This small molecule binds to this protein.
Small molecule (SMILES): CCOC(=O)CC[C@H](C[C@@H]1CCNC1=O)NC(=O)[C@@H](CC(=O)[C@@H](NC(=O)c1cc(C)on1)C(C)C)Cc1ccc(F)cc1

Sequence of chain 1.E:
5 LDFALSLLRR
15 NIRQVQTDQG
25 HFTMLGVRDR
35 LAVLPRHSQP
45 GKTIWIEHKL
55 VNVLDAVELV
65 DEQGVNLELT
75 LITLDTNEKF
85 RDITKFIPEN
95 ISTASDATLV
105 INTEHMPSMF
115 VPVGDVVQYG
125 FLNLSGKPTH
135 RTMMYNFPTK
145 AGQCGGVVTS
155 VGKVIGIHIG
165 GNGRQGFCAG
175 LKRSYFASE

Binding-site contacts:
Ligand atom C10 contacts residue SER129 of chain 1.E at 3.5 Å.
Ligand atom O23 contacts residue ALA145 of chain 1.E at 3.2 Å.
Ligand atom C06 contacts residue HIS41 of chain 1.E at 3.6 Å.
Ligand atom C2 contacts residue ASN127 of chain 1.E at 3.4 Å.
Ligand atom C11 contacts residue HIS41 of chain 1.E at 3.4 Å.
Ligand atom C14 contacts residue LYS144 of chain 1.E at 3.6 Å.
Ligand atom C08 contacts residue GLU72 of chain 1.E at 3.5 Å.
Ligand atom C16 contacts residue GLY165 of chain 1.E at 3.1 Å.
Ligand atom O18 contacts residue HIS162 of chain 1.E at 2.7 Å (h-bond).
Ligand atom O03 contacts residue GLY165 of chain 1.E at 3.1 Å (h-bond).
Ligand atom C57 contacts residue SER129 of chain 1.E at 3.6 Å.
Ligand atom F1 contacts residue LYS131 of chain 1.E at 3.3 Å.
Ligand atom N5 contacts residue PHE171 of chain 1.E at 3.6 Å.
Ligand atom O60 contacts residue LEU128 of chain 1.E at 3.5 Å.
Ligand atom N12 contacts residue ILE163 of chain 1.E at 3.3 Å (h-bond).
Ligand atom N5 contacts residue GLY165 of chain 1.E at 3.4 Å.
Ligand atom O60 contacts residue ASN127 of chain 1.E at 3.5 Å (h-bond).
Ligand atom O18 contacts residue GLY165 of chain 1.E at 3.4 Å (h-bond).
Ligand atom O18 contacts residue THR143 of chain 1.E at 2.8 Å (h-bond).
Ligand atom N58 contacts residue GLY165 of chain 1.E at 3.1 Å (h-bond).
Ligand atom N17 contacts residue THR143 of chain 1.E at 3.0 Å (h-bond).
Ligand atom N5 contacts residue ASN166 of chain 1.E at 3.5 Å (h-bond).
Ligand atom O4 contacts residue ASN166 of chain 1.E at 3.6 Å.
Ligand atom O03 contacts residue GLY164 of chain 1.E at 3.1 Å.
Ligand atom C08 contacts residue LEU128 of chain 1.E at 3.5 Å (hydrophobic).
Ligand atom C20 contacts residue CYS148 of chain 1.E at 2.8 Å (hydrophobic).
Ligand atom C14 contacts residue CYS148 of chain 1.E at 3.4 Å (hydrophobic).
Ligand atom C19 contacts residue CYS148 of chain 1.E at 1.8 Å (hydrophobic).
Ligand atom O4 contacts residue PHE171 of chain 1.E at 2.9 Å.
Ligand atom C07 contacts residue HIS41 of chain 1.E at 3.6 Å.
Ligand atom N12 contacts residue GLY164 of chain 1.E at 3.6 Å.
Ligand atom C02 contacts residue SER129 of chain 1.E at 3.3 Å.
Ligand atom O23 contacts residue GLY146 of chain 1.E at 2.8 Å (h-bond).
Ligand atom O18 contacts residue GLY164 of chain 1.E at 3.4 Å.
Ligand atom O03 contacts residue LEU128 of chain 1.E at 3.5 Å.
Ligand atom C13 contacts residue CYS148 of chain 1.E at 2.7 Å (hydrophobic).
Ligand atom O60 contacts residue SER129 of chain 1.E at 2.9 Å (h-bond).
Ligand atom C01 contacts residue LEU128 of chain 1.E at 3.6 Å (hydrophobic).
Ligand atom C16 contacts residue GLY164 of chain 1.E at 3.5 Å.
Ligand atom N12 contacts residue CYS148 of chain 1.E at 3.0 Å (h-bond).